Sequence of chain 1.A:
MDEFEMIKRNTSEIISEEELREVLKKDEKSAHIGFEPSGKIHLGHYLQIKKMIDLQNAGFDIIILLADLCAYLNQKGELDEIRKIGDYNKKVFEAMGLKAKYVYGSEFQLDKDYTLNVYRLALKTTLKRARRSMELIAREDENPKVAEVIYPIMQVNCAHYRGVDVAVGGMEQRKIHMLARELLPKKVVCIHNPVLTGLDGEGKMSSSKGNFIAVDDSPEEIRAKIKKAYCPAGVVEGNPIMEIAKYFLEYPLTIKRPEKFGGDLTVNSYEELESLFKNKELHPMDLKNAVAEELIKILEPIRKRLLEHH

This small molecule binds to this protein.
Small molecule (SMILES): N[C@@H](Cc1ccc(O)c([N+](=O)[O-])c1)C(=O)O

Binding-site contacts:
Ligand atom OH contacts residue LEU65 of chain 1.A at 3.4 Å.
Ligand atom CD2 contacts residue GLY34 of chain 1.A at 3.3 Å.
Ligand atom O1 contacts residue ALA67 of chain 1.A at 3.6 Å.
Ligand atom NN contacts residue GLN109 of chain 1.A at 3.4 Å (h-bond).
Ligand atom O2 contacts residue CYS70 of chain 1.A at 3.9 Å.
Ligand atom O contacts residue TYR151 of chain 1.A at 3.4 Å (h-bond).
Ligand atom O2 contacts residue GLN155 of chain 1.A at 3.5 Å.
Ligand atom O2 contacts residue LEU65 of chain 1.A at 3.6 Å.
Ligand atom O2 contacts residue CYS158 of chain 1.A at 3.4 Å.
Ligand atom OXT contacts residue GLU36 of chain 1.A at 3.2 Å (salt-bridge).
Ligand atom CZ contacts residue LEU65 of chain 1.A at 3.5 Å (hydrophobic).
Ligand atom CE1 contacts residue LEU65 of chain 1.A at 3.4 Å (hydrophobic).
Ligand atom CD1 contacts residue GLN155 of chain 1.A at 3.8 Å.
Ligand atom CE2 contacts residue GLY34 of chain 1.A at 3.6 Å.
Ligand atom CA contacts residue TYR151 of chain 1.A at 3.4 Å (hydrophobic).
Ligand atom OXT contacts residue PHE35 of chain 1.A at 3.9 Å.
Ligand atom CB contacts residue TYR151 of chain 1.A at 3.6 Å (hydrophobic).
Ligand atom O2 contacts residue MET154 of chain 1.A at 3.8 Å.
Ligand atom N contacts residue GLN173 of chain 1.A at 2.8 Å (h-bond).
Ligand atom C contacts residue TYR151 of chain 1.A at 3.5 Å (hydrophobic).
Ligand atom NN contacts residue LEU65 of chain 1.A at 3.2 Å.
Ligand atom N contacts residue GLN155 of chain 1.A at 2.8 Å (h-bond).
Ligand atom O1 contacts residue LEU65 of chain 1.A at 3.4 Å.
Ligand atom CE2 contacts residue GLN155 of chain 1.A at 3.6 Å.
Ligand atom CD1 contacts residue ALA67 of chain 1.A at 3.4 Å (hydrophobic).
Ligand atom CG contacts residue GLY34 of chain 1.A at 3.8 Å.
Ligand atom CB contacts residue GLY34 of chain 1.A at 3.6 Å.
Ligand atom CD2 contacts residue GLN155 of chain 1.A at 3.6 Å.
Ligand atom O contacts residue GLN173 of chain 1.A at 3.0 Å (h-bond).
Ligand atom OH contacts residue GLN155 of chain 1.A at 3.7 Å.
Ligand atom O2 contacts residue GLN109 of chain 1.A at 2.9 Å (h-bond).
Ligand atom O1 contacts residue CYS70 of chain 1.A at 3.1 Å (h-bond).
Ligand atom OH contacts residue CYS158 of chain 1.A at 3.2 Å.
Ligand atom O1 contacts residue GLN109 of chain 1.A at 3.1 Å (h-bond).
Ligand atom NN contacts residue CYS70 of chain 1.A at 3.5 Å (h-bond).
Ligand atom CZ contacts residue GLN155 of chain 1.A at 3.5 Å.
Ligand atom CA contacts residue GLN173 of chain 1.A at 3.4 Å.
Ligand atom C contacts residue GLN173 of chain 1.A at 3.5 Å.
Ligand atom CG contacts residue GLN155 of chain 1.A at 3.6 Å.
Ligand atom N contacts residue TYR151 of chain 1.A at 2.7 Å (h-bond).